Binding-site contacts:
Ligand atom C2B contacts residue SER67 of chain 1.C at 3.5 Å.
Ligand atom C6P contacts residue SER92 of chain 1.D at 3.5 Å.
Ligand atom OAP contacts residue VAL90 of chain 1.D at 2.8 Å (h-bond).
Ligand atom O1B contacts residue HIS54 of chain 1.D at 3.4 Å (h-bond).
Ligand atom S1P contacts residue GLY82 of chain 1.C at 3.3 Å (h-bond).
Ligand atom O1B contacts residue GLY55 of chain 1.D at 2.8 Å (h-bond).
Ligand atom O2B contacts residue VAL68 of chain 1.C at 3.6 Å.
Ligand atom C3B contacts residue GLN48 of chain 1.D at 3.4 Å.
Ligand atom S1P contacts residue GLN48 of chain 1.D at 3.5 Å (h-bond).
Ligand atom O9P contacts residue SER92 of chain 1.D at 3.6 Å.
Ligand atom O8A contacts residue ARG91 of chain 1.D at 2.9 Å (salt-bridge).
Ligand atom C5B contacts residue PRO49 of chain 1.D at 3.4 Å (hydrophobic).
Ligand atom C2B contacts residue GLN48 of chain 1.D at 3.5 Å.
Ligand atom C7B contacts residue SER67 of chain 1.C at 3.3 Å.
Ligand atom C6B contacts residue SER67 of chain 1.C at 3.6 Å.
Ligand atom O3B contacts residue GLN48 of chain 1.D at 3.1 Å (h-bond).
Ligand atom C5P contacts residue GLY82 of chain 1.C at 3.6 Å.
Ligand atom O3B contacts residue VAL80 of chain 1.C at 3.5 Å (h-bond).
Ligand atom C2P contacts residue LEU53 of chain 1.D at 3.4 Å (hydrophobic).
Ligand atom C7P contacts residue SER92 of chain 1.D at 3.6 Å.
Ligand atom CAP contacts residue VAL90 of chain 1.D at 3.3 Å (hydrophobic).
Ligand atom CB contacts residue SER67 of chain 1.C at 3.5 Å.
Ligand atom CB contacts residue GLU63 of chain 1.C at 3.3 Å.
Ligand atom C7P contacts residue HIS89 of chain 1.D at 3.3 Å.
Ligand atom O9A contacts residue ARG91 of chain 1.D at 3.1 Å (salt-bridge).
Ligand atom N4P contacts residue GLY82 of chain 1.C at 2.8 Å (h-bond).
Ligand atom N8P contacts residue HIS89 of chain 1.D at 2.8 Å (h-bond).
Ligand atom C7P contacts residue ARG91 of chain 1.D at 3.5 Å.
Ligand atom N6A contacts residue LEU136 of chain 1.C at 3.3 Å.
Ligand atom N8P contacts residue ARG91 of chain 1.D at 3.4 Å (salt-bridge).
Ligand atom O5P contacts residue SER92 of chain 1.D at 3.0 Å (h-bond).
Ligand atom C6P contacts residue GLY82 of chain 1.C at 3.5 Å.
Ligand atom C7B contacts residue GLN48 of chain 1.D at 3.5 Å.
Ligand atom O2B contacts residue PRO49 of chain 1.D at 3.4 Å.
Ligand atom C9P contacts residue VAL90 of chain 1.D at 3.4 Å (hydrophobic).
Ligand atom CB contacts residue GLY82 of chain 1.C at 3.3 Å.
Ligand atom N8P contacts residue VAL90 of chain 1.D at 3.2 Å.
Ligand atom C3B contacts residue HIS54 of chain 1.D at 3.5 Å.
Ligand atom N4P contacts residue HIS89 of chain 1.D at 3.5 Å.
Ligand atom O3B contacts residue SER67 of chain 1.C at 3.6 Å.

Sequence of chain 1.C:
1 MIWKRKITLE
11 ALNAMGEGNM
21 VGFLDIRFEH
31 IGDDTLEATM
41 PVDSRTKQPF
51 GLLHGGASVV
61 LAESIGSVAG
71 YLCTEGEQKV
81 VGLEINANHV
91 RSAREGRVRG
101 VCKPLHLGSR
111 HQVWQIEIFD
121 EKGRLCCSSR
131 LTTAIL

Sequence of chain 1.D:
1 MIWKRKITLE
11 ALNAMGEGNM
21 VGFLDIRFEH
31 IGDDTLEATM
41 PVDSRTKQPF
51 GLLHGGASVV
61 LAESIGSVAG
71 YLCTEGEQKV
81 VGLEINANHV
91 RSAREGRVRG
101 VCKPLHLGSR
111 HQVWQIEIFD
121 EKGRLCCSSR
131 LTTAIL

A small-molecule ligand and the protein it binds are described below.
Small molecule (SMILES): CC(C)(CO[P](=O)(O)O[P](=O)(O)OC[C@H]1O[C@@H](n2cnc3c(N)ncnc32)[C@H](O)[C@@H]1OP(=O)(O)O)[C@@H](O)C(=O)NCCC(=O)NCCSCC(=O)c1ccc(O)cc1O